Sequence of chain 2.A:
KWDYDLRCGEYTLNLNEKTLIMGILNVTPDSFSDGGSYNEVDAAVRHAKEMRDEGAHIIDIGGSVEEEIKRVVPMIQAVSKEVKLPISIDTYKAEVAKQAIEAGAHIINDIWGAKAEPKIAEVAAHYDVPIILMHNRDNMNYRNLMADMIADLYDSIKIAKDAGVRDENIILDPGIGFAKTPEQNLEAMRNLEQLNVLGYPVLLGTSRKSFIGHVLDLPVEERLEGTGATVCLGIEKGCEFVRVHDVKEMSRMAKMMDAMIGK

Binding-site contacts:
Ligand atom N4 contacts residue ASN140 of chain 2.A at 3.3 Å (h-bond).
Ligand atom O9 contacts residue GLY236 of chain 2.A at 3.2 Å (h-bond).
Ligand atom O15 contacts residue PHE209 of chain 2.A at 3.7 Å.
Ligand atom C13 contacts residue SO41 of chain 2.D at 3.4 Å.
Ligand atom O14 contacts residue SO41 of chain 2.D at 2.9 Å (h-bond).
Ligand atom C3 contacts residue ARG274 of chain 2.A at 3.7 Å.
Ligand atom C5 contacts residue ASP204 of chain 2.A at 3.1 Å.
Ligand atom O9 contacts residue ASP204 of chain 2.A at 4.0 Å.
Ligand atom O9 contacts residue LYS240 of chain 2.A at 2.9 Å (salt-bridge).
Ligand atom N6 contacts residue ASN140 of chain 2.A at 2.7 Å (h-bond).
Ligand atom N6 contacts residue ASP204 of chain 2.A at 2.8 Å (salt-bridge).
Ligand atom C12 contacts residue PHE209 of chain 2.A at 3.6 Å (hydrophobic).
Ligand atom C12 contacts residue ARG274 of chain 2.A at 3.6 Å.
Ligand atom N4 contacts residue ARG274 of chain 2.A at 3.7 Å.
Ligand atom N6 contacts residue ILE163 of chain 2.A at 3.8 Å.
Ligand atom C8 contacts residue LYS240 of chain 2.A at 3.8 Å.
Ligand atom C13 contacts residue PHE209 of chain 2.A at 3.8 Å (hydrophobic).
Ligand atom C2 contacts residue ASN140 of chain 2.A at 3.5 Å.
Ligand atom C2 contacts residue ARG274 of chain 2.A at 3.7 Å.
Ligand atom C2 contacts residue ASP121 of chain 2.A at 3.2 Å.
Ligand atom N11 contacts residue ARG274 of chain 2.A at 3.6 Å (salt-bridge).
Ligand atom C5 contacts residue ASN140 of chain 2.A at 3.5 Å.
Ligand atom C12 contacts residue SO41 of chain 2.D at 3.9 Å.
Ligand atom C10 contacts residue MET165 of chain 2.A at 4.0 Å (hydrophobic).
Ligand atom N7 contacts residue MET165 of chain 2.A at 3.6 Å.
Ligand atom N11 contacts residue PHE209 of chain 2.A at 3.5 Å.
Ligand atom C10 contacts residue ARG274 of chain 2.A at 3.6 Å.
Ligand atom C10 contacts residue LYS240 of chain 2.A at 3.9 Å.
Ligand atom C5 contacts residue ARG274 of chain 2.A at 3.8 Å.
Ligand atom C8 contacts residue MET165 of chain 2.A at 3.6 Å (hydrophobic).
Ligand atom C16 contacts residue ARG274 of chain 2.A at 3.6 Å.
Ligand atom N11 contacts residue LYS240 of chain 2.A at 3.1 Å (salt-bridge).
Ligand atom N1 contacts residue ARG274 of chain 2.A at 3.5 Å.
Ligand atom N7 contacts residue ASP204 of chain 2.A at 2.6 Å (salt-bridge).
Ligand atom C5 contacts residue MET165 of chain 2.A at 3.9 Å (hydrophobic).
Ligand atom C2 contacts residue ILE142 of chain 2.A at 3.5 Å (hydrophobic).
Ligand atom C8 contacts residue ASP204 of chain 2.A at 3.7 Å.
Ligand atom O15 contacts residue LYS240 of chain 2.A at 3.1 Å.
Ligand atom O15 contacts residue SO41 of chain 2.D at 3.8 Å.
Ligand atom N1 contacts residue ILE142 of chain 2.A at 3.7 Å.

This small molecule binds to this protein.
Small molecule (SMILES): CN1CC(C(=O)O)=Nc2c1nc(N)[nH]c2=O